The protein below binds the small molecule below.
Small molecule (SMILES): N[C@@H](Cc1c[nH]c2ccccc12)C(=O)O

Sequence of chain 2.B:
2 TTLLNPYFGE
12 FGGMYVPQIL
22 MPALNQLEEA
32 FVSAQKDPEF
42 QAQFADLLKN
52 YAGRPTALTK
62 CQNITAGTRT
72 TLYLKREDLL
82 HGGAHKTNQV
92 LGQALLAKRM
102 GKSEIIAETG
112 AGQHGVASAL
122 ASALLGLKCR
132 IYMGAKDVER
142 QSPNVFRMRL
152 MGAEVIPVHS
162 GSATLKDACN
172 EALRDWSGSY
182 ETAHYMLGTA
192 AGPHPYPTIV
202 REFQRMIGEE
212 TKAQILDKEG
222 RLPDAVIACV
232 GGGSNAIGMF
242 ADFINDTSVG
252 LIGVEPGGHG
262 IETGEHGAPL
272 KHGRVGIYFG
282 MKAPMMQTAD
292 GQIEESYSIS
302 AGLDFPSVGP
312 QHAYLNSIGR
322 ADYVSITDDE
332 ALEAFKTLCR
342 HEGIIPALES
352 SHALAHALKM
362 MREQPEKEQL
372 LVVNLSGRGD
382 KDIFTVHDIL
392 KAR

Binding-site contacts:
Ligand atom OXT contacts residue ALA112 of chain 2.B at 3.9 Å.
Ligand atom C contacts residue LYS87 of chain 2.B at 3.9 Å.
Ligand atom CE3 contacts residue LEU166 of chain 2.B at 3.8 Å (hydrophobic).
Ligand atom OXT contacts residue THR110 of chain 2.B at 3.6 Å.
Ligand atom O contacts residue GLY113 of chain 2.B at 3.6 Å (h-bond).
Ligand atom C contacts residue THR110 of chain 2.B at 3.5 Å.
Ligand atom N contacts residue LEU166 of chain 2.B at 3.9 Å.
Ligand atom C contacts residue ALA112 of chain 2.B at 3.6 Å (hydrophobic).
Ligand atom CE2 contacts residue LEU166 of chain 2.B at 3.8 Å (hydrophobic).
Ligand atom C contacts residue GLN114 of chain 2.B at 3.9 Å.
Ligand atom OXT contacts residue LYS87 of chain 2.B at 3.3 Å.
Ligand atom CD2 contacts residue LEU166 of chain 2.B at 3.8 Å (hydrophobic).
Ligand atom CB contacts residue LYS87 of chain 2.B at 3.6 Å.
Ligand atom C contacts residue GLY111 of chain 2.B at 3.7 Å.
Ligand atom CZ3 contacts residue LEU166 of chain 2.B at 3.9 Å (hydrophobic).
Ligand atom N contacts residue ALA302 of chain 2.B at 3.7 Å.
Ligand atom CZ2 contacts residue THR190 of chain 2.B at 3.5 Å.
Ligand atom CH2 contacts residue THR190 of chain 2.B at 3.5 Å.
Ligand atom CH2 contacts residue LEU166 of chain 2.B at 3.9 Å (hydrophobic).
Ligand atom CD1 contacts residue GLU109 of chain 2.B at 3.8 Å.
Ligand atom CZ2 contacts residue LEU166 of chain 2.B at 4.0 Å (hydrophobic).
Ligand atom NE1 contacts residue GLU109 of chain 2.B at 2.8 Å (salt-bridge).
Ligand atom OXT contacts residue GLN114 of chain 2.B at 3.0 Å (h-bond).
Ligand atom OXT contacts residue HIS115 of chain 2.B at 2.8 Å (h-bond).
Ligand atom OXT contacts residue GLY113 of chain 2.B at 3.7 Å.
Ligand atom CZ3 contacts residue PHE306 of chain 2.B at 3.5 Å (hydrophobic).
Ligand atom O contacts residue HIS115 of chain 2.B at 3.8 Å.
Ligand atom O contacts residue ALA112 of chain 2.B at 3.5 Å (h-bond).
Ligand atom CE2 contacts residue GLU109 of chain 2.B at 3.7 Å.
Ligand atom CH2 contacts residue PHE306 of chain 2.B at 3.5 Å (hydrophobic).
Ligand atom N contacts residue ALA112 of chain 2.B at 3.1 Å (h-bond).
Ligand atom CB contacts residue PLP1 of chain 2.HA at 3.5 Å.
Ligand atom C contacts residue GLY113 of chain 2.B at 3.8 Å.
Ligand atom CA contacts residue ALA112 of chain 2.B at 3.8 Å (hydrophobic).
Ligand atom O contacts residue THR110 of chain 2.B at 2.6 Å (h-bond).
Ligand atom C contacts residue HIS115 of chain 2.B at 3.7 Å.
Ligand atom CD1 contacts residue HIS115 of chain 2.B at 3.9 Å.
Ligand atom CZ3 contacts residue GLY233 of chain 2.B at 3.8 Å.
Ligand atom N contacts residue GLY111 of chain 2.B at 3.5 Å (h-bond).
Ligand atom O contacts residue GLY111 of chain 2.B at 2.8 Å (h-bond).